Sequence of chain 1.E:
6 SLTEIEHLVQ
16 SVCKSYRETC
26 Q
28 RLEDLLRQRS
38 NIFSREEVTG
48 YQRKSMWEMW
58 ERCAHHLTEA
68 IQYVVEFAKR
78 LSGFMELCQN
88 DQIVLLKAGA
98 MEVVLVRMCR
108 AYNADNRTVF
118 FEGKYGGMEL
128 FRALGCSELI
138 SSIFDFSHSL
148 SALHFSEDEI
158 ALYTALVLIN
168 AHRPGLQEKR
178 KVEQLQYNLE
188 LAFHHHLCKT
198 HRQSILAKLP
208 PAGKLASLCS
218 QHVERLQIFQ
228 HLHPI

This protein binds this small molecule.
Small molecule (SMILES): CC(C)(C)Cc1cc(-c2onc([C@@H](CCC(=O)O)CC(=O)Nc3ccc(Cl)cc3Cl)c2C2CC2)no1

Binding-site contacts:
Ligand atom O3 contacts residue MET105 of chain 1.E at 3.6 Å.
Ligand atom O10 contacts residue HIS63 of chain 1.E at 3.8 Å.
Ligand atom C19 contacts residue VAL116 of chain 1.E at 3.9 Å (hydrophobic).
Ligand atom C21 contacts residue SER144 of chain 1.E at 3.6 Å.
Ligand atom O10 contacts residue PHE118 of chain 1.E at 3.3 Å.
Ligand atom C20 contacts residue MET105 of chain 1.E at 3.4 Å (hydrophobic).
Ligand atom C15 contacts residue HIS63 of chain 1.E at 3.5 Å.
Ligand atom C35 contacts residue LEU131 of chain 1.E at 3.8 Å (hydrophobic).
Ligand atom CL2 contacts residue PHE141 of chain 1.E at 3.5 Å.
Ligand atom C22 contacts residue VAL116 of chain 1.E at 3.4 Å (hydrophobic).
Ligand atom C35 contacts residue ILE137 of chain 1.E at 3.8 Å (hydrophobic).
Ligand atom C22 contacts residue MET105 of chain 1.E at 3.7 Å (hydrophobic).
Ligand atom CL1 contacts residue VAL116 of chain 1.E at 3.9 Å.
Ligand atom O30 contacts residue CYS60 of chain 1.E at 3.1 Å.
Ligand atom O3 contacts residue ALA108 of chain 1.E at 3.2 Å.
Ligand atom C1 contacts residue PHE117 of chain 1.E at 3.7 Å (hydrophobic).
Ligand atom C14 contacts residue ALA67 of chain 1.E at 3.5 Å (hydrophobic).
Ligand atom N31 contacts residue CYS60 of chain 1.E at 3.5 Å.
Ligand atom N9 contacts residue PHE117 of chain 1.E at 3.7 Å.
Ligand atom CL2 contacts residue VAL116 of chain 1.E at 3.9 Å.
Ligand atom C21 contacts residue MET105 of chain 1.E at 3.7 Å (hydrophobic).
Ligand atom C4 contacts residue PHE117 of chain 1.E at 3.4 Å (hydrophobic).
Ligand atom C21 contacts residue VAL116 of chain 1.E at 3.7 Å (hydrophobic).
Ligand atom CL2 contacts residue ILE140 of chain 1.E at 3.4 Å.
Ligand atom C24 contacts residue VAL116 of chain 1.E at 3.6 Å (hydrophobic).
Ligand atom O27 contacts residue GLN26 of chain 1.E at 3.6 Å.
Ligand atom C7 contacts residue GLN26 of chain 1.E at 3.6 Å.
Ligand atom C23 contacts residue VAL116 of chain 1.E at 3.6 Å (hydrophobic).
Ligand atom N31 contacts residue HIS63 of chain 1.E at 3.6 Å.
Ligand atom C11 contacts residue HIS63 of chain 1.E at 3.6 Å.
Ligand atom C1 contacts residue ALA108 of chain 1.E at 3.3 Å (hydrophobic).
Ligand atom CL2 contacts residue SER144 of chain 1.E at 3.6 Å.
Ligand atom N2 contacts residue ALA108 of chain 1.E at 3.8 Å.
Ligand atom CL1 contacts residue PHE128 of chain 1.E at 3.8 Å.
Ligand atom N2 contacts residue PHE117 of chain 1.E at 3.2 Å (h-bond).
Ligand atom C36 contacts residue ILE137 of chain 1.E at 3.8 Å (hydrophobic).
Ligand atom C16 contacts residue HIS63 of chain 1.E at 3.8 Å.
Ligand atom C4 contacts residue ALA108 of chain 1.E at 3.7 Å (hydrophobic).
Ligand atom C15 contacts residue LEU64 of chain 1.E at 3.9 Å (hydrophobic).
Ligand atom C15 contacts residue ALA67 of chain 1.E at 3.6 Å (hydrophobic).